Sequence of chain 43.D:
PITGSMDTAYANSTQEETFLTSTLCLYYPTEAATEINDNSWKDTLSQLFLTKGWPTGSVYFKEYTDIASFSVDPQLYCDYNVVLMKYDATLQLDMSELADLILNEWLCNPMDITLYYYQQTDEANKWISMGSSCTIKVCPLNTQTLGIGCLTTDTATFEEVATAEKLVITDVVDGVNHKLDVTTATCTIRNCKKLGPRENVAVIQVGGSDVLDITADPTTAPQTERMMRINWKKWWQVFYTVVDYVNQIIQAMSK

The protein below binds the small molecule below.
Small molecule (SMILES): CC(=O)N[C@H]1[C@H](O[C@H]2[C@H](O)[C@@H](NC(C)=O)CO[C@@H]2CO)O[C@H](CO)[C@@H](O)[C@@H]1O

Binding-site contacts:
Ligand atom C1 contacts residue ASN12 of chain 43.D at 2.2 Å.
Ligand atom C7 contacts residue ASN12 of chain 43.D at 3.9 Å.
Ligand atom O5 contacts residue ASN12 of chain 43.D at 2.7 Å (h-bond).
Ligand atom N2 contacts residue ASN12 of chain 43.D at 3.8 Å.
Ligand atom C5 contacts residue ASN12 of chain 43.D at 4.1 Å.
Ligand atom C2 contacts residue ASN12 of chain 43.D at 3.3 Å.
Ligand atom O7 contacts residue ASN12 of chain 43.D at 3.6 Å.